Binding-site contacts:
Ligand atom C16 contacts residue TYR383 of chain 2.A at 3.2 Å (hydrophobic).
Ligand atom N13 contacts residue TYR466 of chain 2.A at 3.4 Å (h-bond).
Ligand atom C17 contacts residue LEU499 of chain 2.A at 3.9 Å (hydrophobic).
Ligand atom C11 contacts residue MET419 of chain 2.A at 3.7 Å (hydrophobic).
Ligand atom C7 contacts residue TYR383 of chain 2.A at 3.4 Å (hydrophobic).
Ligand atom C12 contacts residue LEU428 of chain 2.A at 4.0 Å (hydrophobic).
Ligand atom C21 contacts residue MET339 of chain 2.A at 4.0 Å (hydrophobic).
Ligand atom C20 contacts residue ASP335 of chain 2.A at 3.5 Å.
Ligand atom C10 contacts residue LEU408 of chain 2.A at 4.0 Å (hydrophobic).
Ligand atom N13 contacts residue TYR383 of chain 2.A at 3.0 Å (h-bond).
Ligand atom O14 contacts residue GLN384 of chain 2.A at 2.8 Å (h-bond).
Ligand atom C16 contacts residue ASP335 of chain 2.A at 3.2 Å.
Ligand atom C20 contacts residue TRP336 of chain 2.A at 3.8 Å (hydrophobic).
Ligand atom C9 contacts residue GLN384 of chain 2.A at 3.6 Å.
Ligand atom C20 contacts residue THR360 of chain 2.A at 3.7 Å.
Ligand atom C10 contacts residue TRP525 of chain 2.A at 3.8 Å (hydrophobic).
Ligand atom C16 contacts residue LEU499 of chain 2.A at 3.8 Å (hydrophobic).
Ligand atom C7 contacts residue TYR466 of chain 2.A at 3.8 Å (hydrophobic).
Ligand atom C18 contacts residue GLN384 of chain 2.A at 4.0 Å.
Ligand atom C19 contacts residue ASP335 of chain 2.A at 2.9 Å.
Ligand atom C21 contacts residue TRP336 of chain 2.A at 3.6 Å (hydrophobic).
Ligand atom C17 contacts residue ASP335 of chain 2.A at 3.7 Å.
Ligand atom C5 contacts residue ASP335 of chain 2.A at 3.7 Å.
Ligand atom C9 contacts residue TYR466 of chain 2.A at 3.9 Å (hydrophobic).
Ligand atom N13 contacts residue ASP335 of chain 2.A at 2.9 Å (salt-bridge).
Ligand atom O14 contacts residue TYR383 of chain 2.A at 2.9 Å (h-bond).
Ligand atom C5 contacts residue TYR383 of chain 2.A at 4.0 Å (hydrophobic).
Ligand atom C17 contacts residue THR360 of chain 2.A at 4.0 Å.
Ligand atom C8 contacts residue TRP525 of chain 2.A at 4.0 Å (hydrophobic).
Ligand atom C15 contacts residue TYR466 of chain 2.A at 3.5 Å (hydrophobic).
Ligand atom C9 contacts residue TYR383 of chain 2.A at 3.9 Å (hydrophobic).
Ligand atom C12 contacts residue LEU408 of chain 2.A at 4.0 Å (hydrophobic).
Ligand atom C4 contacts residue LEU408 of chain 2.A at 3.9 Å (hydrophobic).
Ligand atom C19 contacts residue TYR383 of chain 2.A at 3.4 Å (hydrophobic).
Ligand atom C18 contacts residue TRP336 of chain 2.A at 3.4 Å (hydrophobic).
Ligand atom C3 contacts residue TYR383 of chain 2.A at 4.0 Å (hydrophobic).
Ligand atom O14 contacts residue TYR466 of chain 2.A at 2.9 Å.
Ligand atom C15 contacts residue PHE267 of chain 2.A at 4.0 Å (hydrophobic).
Ligand atom C15 contacts residue ASP335 of chain 2.A at 3.2 Å.
Ligand atom C8 contacts residue PHE267 of chain 2.A at 3.4 Å (hydrophobic).

Sequence of chain 2.A:
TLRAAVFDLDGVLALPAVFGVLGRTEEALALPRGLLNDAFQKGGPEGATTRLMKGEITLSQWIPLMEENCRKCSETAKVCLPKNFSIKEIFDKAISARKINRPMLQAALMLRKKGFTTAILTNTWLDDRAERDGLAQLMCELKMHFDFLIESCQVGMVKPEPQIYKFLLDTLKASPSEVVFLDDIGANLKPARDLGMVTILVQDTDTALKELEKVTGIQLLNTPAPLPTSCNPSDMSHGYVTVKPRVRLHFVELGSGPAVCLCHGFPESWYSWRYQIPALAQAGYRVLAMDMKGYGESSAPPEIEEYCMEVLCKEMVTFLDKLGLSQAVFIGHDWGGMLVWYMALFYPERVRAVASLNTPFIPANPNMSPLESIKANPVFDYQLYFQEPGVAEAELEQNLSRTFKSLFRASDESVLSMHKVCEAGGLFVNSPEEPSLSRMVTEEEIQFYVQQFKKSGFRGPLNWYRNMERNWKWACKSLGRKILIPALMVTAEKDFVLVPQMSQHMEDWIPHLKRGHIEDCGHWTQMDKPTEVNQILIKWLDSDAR

This small molecule binds to this protein.
Small molecule (SMILES): Oc1ccccc1CNCCC12CC3CC(CC(C3)C1)C2